Sequence of chain 1.C:
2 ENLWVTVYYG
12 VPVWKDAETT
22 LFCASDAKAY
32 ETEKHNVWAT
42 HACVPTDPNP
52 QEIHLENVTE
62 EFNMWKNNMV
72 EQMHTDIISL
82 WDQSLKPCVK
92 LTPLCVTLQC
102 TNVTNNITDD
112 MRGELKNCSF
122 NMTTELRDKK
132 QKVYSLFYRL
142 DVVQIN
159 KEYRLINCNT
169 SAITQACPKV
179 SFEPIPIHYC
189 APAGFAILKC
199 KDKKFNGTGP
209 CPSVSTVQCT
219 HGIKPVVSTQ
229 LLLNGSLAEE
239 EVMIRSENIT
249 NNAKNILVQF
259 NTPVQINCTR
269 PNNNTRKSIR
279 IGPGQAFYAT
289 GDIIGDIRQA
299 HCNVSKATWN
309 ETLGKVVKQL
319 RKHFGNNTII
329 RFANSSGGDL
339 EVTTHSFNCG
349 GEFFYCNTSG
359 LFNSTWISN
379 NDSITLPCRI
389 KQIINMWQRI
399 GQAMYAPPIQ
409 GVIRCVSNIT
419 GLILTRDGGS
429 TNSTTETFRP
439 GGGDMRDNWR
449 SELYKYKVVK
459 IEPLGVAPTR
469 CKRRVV

Binding-site contacts:
Ligand atom C2 contacts residue ASN301 of chain 1.C at 2.5 Å.
Ligand atom O6 contacts residue SER381 of chain 1.C at 3.1 Å (h-bond).
Ligand atom O5 contacts residue SER381 of chain 1.C at 4.1 Å.
Ligand atom C8 contacts residue ASN301 of chain 1.C at 3.4 Å.
Ligand atom C1 contacts residue ASN301 of chain 1.C at 1.4 Å.
Ligand atom O7 contacts residue ASN301 of chain 1.C at 3.7 Å.
Ligand atom C8 contacts residue THR267 of chain 1.C at 3.7 Å.
Ligand atom C8 contacts residue ASN265 of chain 1.C at 4.3 Å.
Ligand atom C6 contacts residue SER381 of chain 1.C at 4.1 Å.
Ligand atom C5 contacts residue ASN301 of chain 1.C at 3.6 Å.
Ligand atom C3 contacts residue ASN301 of chain 1.C at 3.8 Å.
Ligand atom O5 contacts residue ASN301 of chain 1.C at 2.4 Å (h-bond).
Ligand atom C7 contacts residue ASN301 of chain 1.C at 3.0 Å.
Ligand atom C4 contacts residue ASN301 of chain 1.C at 4.3 Å.
Ligand atom N2 contacts residue ASN301 of chain 1.C at 2.5 Å (h-bond).

This small molecule binds to this protein.
Small molecule (SMILES): CC(=O)N[C@H]1[C@H](O[C@H]2[C@H](O)[C@@H](NC(C)=O)CO[C@@H]2CO)O[C@H](CO)[C@@H](O)[C@@H]1O